The protein below binds the small molecule below.
Small molecule (SMILES): CN(c1ncccc1CNc1c(C#N)cnc2[nH]c(-c3ccccc3)cc12)S(C)(=O)=O

Binding-site contacts:
Ligand atom C26 contacts residue THR96 of chain 1.B at 3.6 Å.
Ligand atom C10 contacts residue GLU23 of chain 1.B at 3.3 Å.
Ligand atom C9 contacts residue GLU23 of chain 1.B at 3.4 Å.
Ligand atom N31 contacts residue LEU160 of chain 1.B at 3.7 Å.
Ligand atom C20 contacts residue CYS95 of chain 1.B at 3.5 Å (hydrophobic).
Ligand atom C17 contacts residue ASN144 of chain 1.B at 3.5 Å.
Ligand atom C18 contacts residue GLU99 of chain 1.B at 3.5 Å.
Ligand atom C4 contacts residue LEU146 of chain 1.B at 3.6 Å (hydrophobic).
Ligand atom O16 contacts residue LEU160 of chain 1.B at 3.6 Å.
Ligand atom N31 contacts residue ASP157 of chain 1.B at 3.3 Å.
Ligand atom O16 contacts residue SER161 of chain 1.B at 3.7 Å.
Ligand atom O15 contacts residue ASP157 of chain 1.B at 3.7 Å.
Ligand atom C17 contacts residue GLY156 of chain 1.B at 3.5 Å.
Ligand atom O15 contacts residue LEU160 of chain 1.B at 3.5 Å.
Ligand atom C17 contacts residue LEU146 of chain 1.B at 3.4 Å (hydrophobic).
Ligand atom C25 contacts residue CYS95 of chain 1.B at 3.5 Å (hydrophobic).
Ligand atom N21 contacts residue CYS95 of chain 1.B at 2.7 Å (h-bond).
Ligand atom C22 contacts residue ILE21 of chain 1.B at 3.6 Å (hydrophobic).
Ligand atom C2 contacts residue GLU93 of chain 1.B at 3.5 Å.
Ligand atom C2 contacts residue LEU146 of chain 1.B at 3.3 Å (hydrophobic).
Ligand atom C29 contacts residue GLY98 of chain 1.B at 3.7 Å.
Ligand atom C25 contacts residue THR96 of chain 1.B at 3.8 Å.
Ligand atom N1 contacts residue LEU146 of chain 1.B at 3.7 Å.
Ligand atom C30 contacts residue LEU146 of chain 1.B at 3.6 Å (hydrophobic).
Ligand atom C25 contacts residue GLY98 of chain 1.B at 3.5 Å.
Ligand atom C2 contacts residue ALA45 of chain 1.B at 3.9 Å (hydrophobic).
Ligand atom C2 contacts residue CYS95 of chain 1.B at 3.7 Å (hydrophobic).
Ligand atom C24 contacts residue GLY98 of chain 1.B at 3.5 Å.
Ligand atom C26 contacts residue GLY98 of chain 1.B at 3.8 Å.
Ligand atom C19 contacts residue ILE21 of chain 1.B at 3.8 Å (hydrophobic).
Ligand atom C22 contacts residue CYS95 of chain 1.B at 3.7 Å (hydrophobic).
Ligand atom C20 contacts residue LEU94 of chain 1.B at 3.8 Å (hydrophobic).
Ligand atom C23 contacts residue ILE21 of chain 1.B at 3.4 Å (hydrophobic).
Ligand atom N21 contacts residue LEU94 of chain 1.B at 3.5 Å.
Ligand atom C19 contacts residue LEU146 of chain 1.B at 3.8 Å (hydrophobic).
Ligand atom N1 contacts residue CYS95 of chain 1.B at 2.9 Å (h-bond).
Ligand atom N1 contacts residue LEU94 of chain 1.B at 3.8 Å.
Ligand atom C3 contacts residue LEU146 of chain 1.B at 3.2 Å (hydrophobic).
Ligand atom C18 contacts residue ARG143 of chain 1.B at 3.4 Å.
Ligand atom O16 contacts residue ASN144 of chain 1.B at 3.7 Å.

Sequence of chain 1.B:
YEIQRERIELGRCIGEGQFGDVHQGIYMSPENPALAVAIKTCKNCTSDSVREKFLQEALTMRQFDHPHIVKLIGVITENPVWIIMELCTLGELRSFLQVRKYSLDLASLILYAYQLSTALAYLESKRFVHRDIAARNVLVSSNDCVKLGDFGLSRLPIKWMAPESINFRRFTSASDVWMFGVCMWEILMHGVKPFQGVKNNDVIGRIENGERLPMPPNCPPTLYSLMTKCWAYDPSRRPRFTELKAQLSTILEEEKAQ